A protein and the small-molecule ligand that binds it are described below.
Small molecule (SMILES): NC(=O)CN1CCCC1=O

Binding-site contacts:
Ligand atom C02 contacts residue ASP245 of chain 1.A at 4.4 Å.
Ligand atom C04 contacts residue ASP245 of chain 1.A at 4.0 Å.
Ligand atom N05 contacts residue ASN211 of chain 2.A at 3.9 Å.
Ligand atom N05 contacts residue ASP245 of chain 1.A at 4.1 Å.
Ligand atom C07 contacts residue ASP213 of chain 2.A at 3.5 Å.
Ligand atom N01 contacts residue ASN249 of chain 1.A at 3.9 Å.
Ligand atom C06 contacts residue ASN211 of chain 2.A at 3.5 Å.
Ligand atom C08 contacts residue SER214 of chain 2.A at 4.1 Å.
Ligand atom C06 contacts residue SER214 of chain 2.A at 4.2 Å.
Ligand atom C09 contacts residue ASN211 of chain 2.A at 3.8 Å.
Ligand atom C07 contacts residue ASN211 of chain 2.A at 3.0 Å.
Ligand atom C06 contacts residue LEU212 of chain 2.A at 3.8 Å (hydrophobic).
Ligand atom O03 contacts residue LEU212 of chain 2.A at 4.0 Å.
Ligand atom C07 contacts residue LEU212 of chain 2.A at 4.0 Å (hydrophobic).
Ligand atom C07 contacts residue SER214 of chain 2.A at 3.5 Å.
Ligand atom C08 contacts residue ASN211 of chain 2.A at 3.3 Å.
Ligand atom C06 contacts residue ASP213 of chain 2.A at 3.8 Å.
Ligand atom N01 contacts residue ASP245 of chain 1.A at 4.3 Å.
Ligand atom C06 contacts residue ASP245 of chain 1.A at 3.8 Å.
Ligand atom O03 contacts residue ASN211 of chain 2.A at 4.1 Å.

Sequence of chain 2.A:
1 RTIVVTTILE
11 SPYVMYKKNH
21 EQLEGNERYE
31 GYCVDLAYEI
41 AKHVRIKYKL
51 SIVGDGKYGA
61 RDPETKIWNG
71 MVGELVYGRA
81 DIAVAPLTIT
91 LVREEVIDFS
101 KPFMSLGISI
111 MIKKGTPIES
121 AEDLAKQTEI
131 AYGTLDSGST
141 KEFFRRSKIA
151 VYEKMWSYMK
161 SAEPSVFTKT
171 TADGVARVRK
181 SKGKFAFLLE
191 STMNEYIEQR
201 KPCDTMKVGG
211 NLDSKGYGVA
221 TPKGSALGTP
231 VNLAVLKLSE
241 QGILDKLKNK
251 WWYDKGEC

Sequence of chain 1.A:
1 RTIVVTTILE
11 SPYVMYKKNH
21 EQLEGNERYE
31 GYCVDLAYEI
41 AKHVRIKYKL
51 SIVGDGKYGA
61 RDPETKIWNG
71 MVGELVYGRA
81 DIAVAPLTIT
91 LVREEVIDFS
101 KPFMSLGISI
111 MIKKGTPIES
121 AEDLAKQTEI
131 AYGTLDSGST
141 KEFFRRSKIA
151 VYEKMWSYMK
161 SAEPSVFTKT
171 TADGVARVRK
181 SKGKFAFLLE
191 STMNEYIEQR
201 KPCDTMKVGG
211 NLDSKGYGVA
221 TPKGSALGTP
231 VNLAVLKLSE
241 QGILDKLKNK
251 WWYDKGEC